This small molecule binds to this protein.
Small molecule (SMILES): CC(=O)N[C@H]1[C@H](O[C@H]2[C@H](O)[C@@H](NC(C)=O)CO[C@@H]2CO)O[C@H](CO)[C@@H](O)[C@@H]1O

Binding-site contacts:
Ligand atom C1 contacts residue ASN154 of chain 35.E at 3.4 Å.
Ligand atom O7 contacts residue ASN154 of chain 35.E at 2.6 Å (h-bond).
Ligand atom C7 contacts residue ASN154 of chain 35.E at 3.3 Å.
Ligand atom C2 contacts residue THR156 of chain 35.E at 4.2 Å.
Ligand atom O6 contacts residue MET151 of chain 35.E at 3.4 Å.
Ligand atom N2 contacts residue THR156 of chain 35.E at 3.6 Å (h-bond).
Ligand atom C1 contacts residue THR156 of chain 35.E at 3.6 Å.
Ligand atom C2 contacts residue ASN154 of chain 35.E at 3.5 Å.
Ligand atom C8 contacts residue THR156 of chain 35.E at 4.0 Å.
Ligand atom N2 contacts residue ASN154 of chain 35.E at 3.8 Å.
Ligand atom C6 contacts residue MET151 of chain 35.E at 4.5 Å (hydrophobic).
Ligand atom C8 contacts residue ASN154 of chain 35.E at 3.6 Å.
Ligand atom O5 contacts residue ASN154 of chain 35.E at 4.0 Å.
Ligand atom C7 contacts residue THR156 of chain 35.E at 3.9 Å.

Sequence of chain 35.E:
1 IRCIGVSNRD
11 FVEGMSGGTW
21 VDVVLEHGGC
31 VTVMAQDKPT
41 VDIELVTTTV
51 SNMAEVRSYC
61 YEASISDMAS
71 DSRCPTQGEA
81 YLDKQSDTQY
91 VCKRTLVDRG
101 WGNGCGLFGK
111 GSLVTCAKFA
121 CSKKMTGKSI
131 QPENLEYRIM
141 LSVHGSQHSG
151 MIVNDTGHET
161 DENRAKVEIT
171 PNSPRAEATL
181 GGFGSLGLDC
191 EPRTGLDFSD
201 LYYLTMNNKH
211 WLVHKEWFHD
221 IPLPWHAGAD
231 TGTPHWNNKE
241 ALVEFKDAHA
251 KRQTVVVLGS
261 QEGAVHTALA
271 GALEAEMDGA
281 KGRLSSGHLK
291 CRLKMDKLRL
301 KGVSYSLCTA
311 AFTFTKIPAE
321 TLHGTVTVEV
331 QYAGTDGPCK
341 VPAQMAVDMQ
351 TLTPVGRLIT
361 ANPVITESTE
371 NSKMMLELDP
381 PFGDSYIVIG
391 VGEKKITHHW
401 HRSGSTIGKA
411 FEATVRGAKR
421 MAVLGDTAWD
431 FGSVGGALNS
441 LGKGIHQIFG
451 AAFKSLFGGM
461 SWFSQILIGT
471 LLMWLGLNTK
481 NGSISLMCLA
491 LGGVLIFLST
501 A